Sequence of chain 1.B:
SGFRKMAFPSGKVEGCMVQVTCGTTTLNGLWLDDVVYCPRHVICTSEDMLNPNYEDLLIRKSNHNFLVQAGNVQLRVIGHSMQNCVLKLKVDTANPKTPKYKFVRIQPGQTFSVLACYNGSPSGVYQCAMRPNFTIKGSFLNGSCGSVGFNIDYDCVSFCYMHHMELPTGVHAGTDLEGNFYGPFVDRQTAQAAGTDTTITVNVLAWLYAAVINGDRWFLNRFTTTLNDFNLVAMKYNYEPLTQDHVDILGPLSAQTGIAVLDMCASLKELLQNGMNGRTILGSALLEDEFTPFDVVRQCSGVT

The protein below binds the small molecule below.
Small molecule (SMILES): NCC(=O)O

Binding-site contacts:
Ligand atom O contacts residue THR25 of chain 1.B at 3.9 Å.
Ligand atom CA contacts residue CYS44 of chain 1.B at 3.4 Å (hydrophobic).
Ligand atom N contacts residue CYS44 of chain 1.B at 4.4 Å.
Ligand atom O contacts residue CYS44 of chain 1.B at 3.3 Å (h-bond).
Ligand atom C contacts residue THR25 of chain 1.B at 4.4 Å.
Ligand atom CA contacts residue THR25 of chain 1.B at 3.5 Å.
Ligand atom OXT contacts residue THR45 of chain 1.B at 3.8 Å.
Ligand atom O contacts residue THR45 of chain 1.B at 4.4 Å.
Ligand atom C contacts residue THR45 of chain 1.B at 3.9 Å.
Ligand atom O contacts residue HIS41 of chain 1.B at 3.5 Å (h-bond).
Ligand atom O contacts residue MET49 of chain 1.B at 3.7 Å.
Ligand atom CA contacts residue SER46 of chain 1.B at 3.7 Å.
Ligand atom OXT contacts residue SER46 of chain 1.B at 3.9 Å.
Ligand atom CA contacts residue THR45 of chain 1.B at 3.7 Å.
Ligand atom C contacts residue SER46 of chain 1.B at 4.1 Å.
Ligand atom N contacts residue THR25 of chain 1.B at 3.6 Å.
Ligand atom C contacts residue CYS44 of chain 1.B at 3.6 Å (hydrophobic).
Ligand atom C contacts residue MET49 of chain 1.B at 3.8 Å (hydrophobic).
Ligand atom OXT contacts residue MET49 of chain 1.B at 3.3 Å.